Binding-site contacts:
Ligand atom N3 contacts residue HIS22 of chain 1.H at 3.0 Å (h-bond).
Ligand atom O1A contacts residue THR79 of chain 1.H at 3.0 Å.
Ligand atom C2 contacts residue ILE273 of chain 1.H at 3.7 Å (hydrophobic).
Ligand atom N1 contacts residue VAL42 of chain 1.H at 3.1 Å (h-bond).
Ligand atom N6 contacts residue LEU41 of chain 1.H at 3.7 Å.
Ligand atom O3B contacts residue GLY75 of chain 1.H at 3.2 Å (h-bond).
Ligand atom O4' contacts residue LEU302 of chain 1.H at 3.8 Å.
Ligand atom N1 contacts residue LEU41 of chain 1.H at 3.4 Å.
Ligand atom O5' contacts residue GLY75 of chain 1.H at 3.5 Å.
Ligand atom C6 contacts residue TYR265 of chain 1.H at 3.7 Å (hydrophobic).
Ligand atom O3B contacts residue THR76 of chain 1.H at 3.6 Å (h-bond).
Ligand atom O2A contacts residue GLY77 of chain 1.H at 3.2 Å (h-bond).
Ligand atom O1A contacts residue HIS20 of chain 1.H at 3.2 Å (h-bond).
Ligand atom C5 contacts residue TYR265 of chain 1.H at 3.5 Å (hydrophobic).
Ligand atom N7 contacts residue GLY77 of chain 1.H at 3.3 Å.
Ligand atom C4 contacts residue ILE273 of chain 1.H at 3.6 Å (hydrophobic).
Ligand atom C6 contacts residue LEU41 of chain 1.H at 3.6 Å (hydrophobic).
Ligand atom N1 contacts residue ILE273 of chain 1.H at 3.8 Å.
Ligand atom N1 contacts residue GLY40 of chain 1.H at 3.8 Å.
Ligand atom O2' contacts residue HIS20 of chain 1.H at 3.2 Å.
Ligand atom O3A contacts residue GLY75 of chain 1.H at 3.3 Å (h-bond).
Ligand atom C8 contacts residue GLY77 of chain 1.H at 3.5 Å.
Ligand atom C2 contacts residue GLY40 of chain 1.H at 3.3 Å.
Ligand atom N6 contacts residue VAL42 of chain 1.H at 2.8 Å (h-bond).
Ligand atom O3B contacts residue LYS78 of chain 1.H at 3.4 Å.
Ligand atom N3 contacts residue ILE273 of chain 1.H at 3.3 Å.
Ligand atom C3' contacts residue HIS20 of chain 1.H at 3.3 Å.
Ligand atom N6 contacts residue TYR265 of chain 1.H at 3.0 Å (h-bond).
Ligand atom O2B contacts residue ASP201 of chain 1.H at 3.1 Å (salt-bridge).
Ligand atom C2' contacts residue HIS20 of chain 1.H at 3.4 Å.
Ligand atom C2 contacts residue HIS22 of chain 1.H at 3.5 Å.
Ligand atom O1B contacts residue THR79 of chain 1.H at 2.8 Å (h-bond).
Ligand atom O1B contacts residue LYS78 of chain 1.H at 3.2 Å.
Ligand atom O2' contacts residue SER19 of chain 1.H at 3.0 Å (h-bond).
Ligand atom N7 contacts residue TYR265 of chain 1.H at 2.8 Å (h-bond).
Ligand atom C6 contacts residue ILE273 of chain 1.H at 3.7 Å (hydrophobic).
Ligand atom O2' contacts residue HIS22 of chain 1.H at 3.3 Å.
Ligand atom O2A contacts residue LYS78 of chain 1.H at 3.7 Å.
Ligand atom PB contacts residue GLY75 of chain 1.H at 3.8 Å.
Ligand atom C6 contacts residue VAL42 of chain 1.H at 3.6 Å (hydrophobic).

Sequence of chain 1.H:
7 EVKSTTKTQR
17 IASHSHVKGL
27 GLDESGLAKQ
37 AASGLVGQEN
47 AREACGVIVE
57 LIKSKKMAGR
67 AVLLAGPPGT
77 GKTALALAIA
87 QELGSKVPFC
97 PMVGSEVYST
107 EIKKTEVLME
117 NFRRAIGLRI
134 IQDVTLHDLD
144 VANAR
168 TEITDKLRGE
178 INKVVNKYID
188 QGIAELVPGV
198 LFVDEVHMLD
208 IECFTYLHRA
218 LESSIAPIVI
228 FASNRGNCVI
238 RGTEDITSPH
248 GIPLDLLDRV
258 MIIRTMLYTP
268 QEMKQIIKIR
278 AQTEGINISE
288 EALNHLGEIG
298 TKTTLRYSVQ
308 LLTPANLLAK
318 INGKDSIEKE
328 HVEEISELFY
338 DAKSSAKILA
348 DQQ

The protein below binds the small molecule below.
Small molecule (SMILES): Nc1ncnc2c1ncn2[C@@H]1O[C@H](COP(=O)(O)OP(=O)(O)O)C[C@H]1O